Sequence of chain 1.A:
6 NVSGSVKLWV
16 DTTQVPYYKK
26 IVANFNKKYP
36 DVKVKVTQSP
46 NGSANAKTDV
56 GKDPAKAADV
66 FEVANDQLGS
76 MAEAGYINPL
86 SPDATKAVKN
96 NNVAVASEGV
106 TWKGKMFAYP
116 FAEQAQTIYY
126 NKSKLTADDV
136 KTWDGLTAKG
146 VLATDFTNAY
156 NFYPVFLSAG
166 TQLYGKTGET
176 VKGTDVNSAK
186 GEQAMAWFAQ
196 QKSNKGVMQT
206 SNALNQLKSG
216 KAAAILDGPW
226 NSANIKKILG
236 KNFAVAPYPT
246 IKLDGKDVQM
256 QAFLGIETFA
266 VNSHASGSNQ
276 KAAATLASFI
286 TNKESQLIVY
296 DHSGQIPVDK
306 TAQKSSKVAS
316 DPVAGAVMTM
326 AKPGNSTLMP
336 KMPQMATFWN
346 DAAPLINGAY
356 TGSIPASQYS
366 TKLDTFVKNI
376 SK

Binding-site contacts:
Ligand atom O4 contacts residue ALA49 of chain 1.A at 3.6 Å (h-bond).
Ligand atom O2 contacts residue ASP16 of chain 1.A at 2.6 Å (salt-bridge).
Ligand atom C3 contacts residue ASN50 of chain 1.A at 3.5 Å.
Ligand atom O2 contacts residue ASP71 of chain 1.A at 2.6 Å (salt-bridge).
Ligand atom O3 contacts residue ALA69 of chain 1.A at 3.6 Å.
Ligand atom O4 contacts residue ASN50 of chain 1.A at 3.6 Å (h-bond).
Ligand atom C1 contacts residue TRP344 of chain 1.A at 3.4 Å (hydrophobic).
Ligand atom O6 contacts residue TRP225 of chain 1.A at 3.3 Å (h-bond).
Ligand atom O6 contacts residue ASN153 of chain 1.A at 3.1 Å (h-bond).
Ligand atom O5 contacts residue TRP344 of chain 1.A at 3.1 Å.
Ligand atom O4 contacts residue ASP16 of chain 1.A at 3.5 Å (salt-bridge).
Ligand atom O3 contacts residue ASP16 of chain 1.A at 2.9 Å (salt-bridge).
Ligand atom C1 contacts residue TRP225 of chain 1.A at 3.6 Å (hydrophobic).
Ligand atom O2 contacts residue LYS52 of chain 1.A at 3.6 Å.
Ligand atom O2 contacts residue ALA69 of chain 1.A at 3.2 Å.
Ligand atom O3 contacts residue GLY47 of chain 1.A at 3.4 Å.
Ligand atom C3 contacts residue ASN46 of chain 1.A at 3.6 Å.
Ligand atom O2 contacts residue GLN119 of chain 1.A at 2.7 Å (h-bond).
Ligand atom C3 contacts residue ALA49 of chain 1.A at 3.8 Å (hydrophobic).
Ligand atom O2 contacts residue GLU262 of chain 1.A at 3.5 Å (salt-bridge).
Ligand atom O3 contacts residue ALA49 of chain 1.A at 3.8 Å.
Ligand atom O2 contacts residue ASN46 of chain 1.A at 2.6 Å (h-bond).
Ligand atom O2 contacts residue GLN72 of chain 1.A at 3.7 Å.
Ligand atom O3 contacts residue ASN46 of chain 1.A at 3.3 Å.
Ligand atom C3 contacts residue ASP16 of chain 1.A at 3.6 Å.
Ligand atom O2 contacts residue TRP225 of chain 1.A at 3.7 Å.
Ligand atom C2 contacts residue TRP225 of chain 1.A at 3.7 Å (hydrophobic).
Ligand atom C2 contacts residue GLN119 of chain 1.A at 3.5 Å.
Ligand atom C2 contacts residue ASP16 of chain 1.A at 3.6 Å.
Ligand atom C2 contacts residue ASP71 of chain 1.A at 3.3 Å.
Ligand atom C1 contacts residue TYR155 of chain 1.A at 3.6 Å (hydrophobic).
Ligand atom O6 contacts residue TRP344 of chain 1.A at 3.8 Å.
Ligand atom O6 contacts residue ASN345 of chain 1.A at 3.7 Å.
Ligand atom C3 contacts residue ASP71 of chain 1.A at 3.5 Å.
Ligand atom O5 contacts residue TYR155 of chain 1.A at 3.6 Å.
Ligand atom O2 contacts residue GLY47 of chain 1.A at 3.4 Å (h-bond).
Ligand atom O2 contacts residue ALA49 of chain 1.A at 3.8 Å.
Ligand atom O3 contacts residue GLN72 of chain 1.A at 3.1 Å (h-bond).
Ligand atom O2 contacts residue MET334 of chain 1.A at 3.7 Å.
Ligand atom O3 contacts residue ASP71 of chain 1.A at 2.7 Å (salt-bridge).

The protein below binds the small molecule below.
Small molecule (SMILES): OC[C@H]1O[C@@H]2O[C@H]3[C@H](O)[C@@H](O)[C@@H](O[C@H]4[C@H](O)[C@@H](O)[C@@H](O[C@H]5[C@H](O)[C@@H](O)[C@@H](O[C@H]6[C@H](O)[C@@H](O)[C@@H](O[C@H]7[C@H](O)[C@@H](O)[C@@H](O[C@H]8[C@H](O)[C@@H](O)[C@@H](O[C@H]9[C@H](O)[C@@H](O)[C@@H](O[C@H]1[C@H](O)[C@H]2O)O[C@@H]9CO)O[C@@H]8CO)O[C@@H]7CO)O[C@@H]6CO)O[C@@H]5CO)O[C@@H]4CO)O[C@@H]3CO